Sequence of chain 1.B:
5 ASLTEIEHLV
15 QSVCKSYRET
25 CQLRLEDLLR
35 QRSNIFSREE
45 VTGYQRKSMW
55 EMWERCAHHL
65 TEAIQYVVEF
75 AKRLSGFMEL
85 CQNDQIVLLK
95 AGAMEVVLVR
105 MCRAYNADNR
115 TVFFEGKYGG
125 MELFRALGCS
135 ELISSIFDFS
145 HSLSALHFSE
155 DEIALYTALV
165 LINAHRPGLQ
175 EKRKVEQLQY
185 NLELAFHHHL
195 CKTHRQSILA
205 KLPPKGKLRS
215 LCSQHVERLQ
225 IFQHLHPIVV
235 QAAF

The small molecule below binds the protein below.
Small molecule (SMILES): O=C(Nc1ccc2c(c1)N(S(=O)(=O)c1ccc(F)cc1)C[C@H](CO)O2)c1c(F)cccc1Cl

Binding-site contacts:
Ligand atom O11 contacts residue MET105 of chain 1.B at 3.2 Å.
Ligand atom C07 contacts residue MET105 of chain 1.B at 3.4 Å (hydrophobic).
Ligand atom N03 contacts residue HIS219 of chain 1.B at 2.9 Å (h-bond).
Ligand atom C24 contacts residue VAL101 of chain 1.B at 3.6 Å (hydrophobic).
Ligand atom F19 contacts residue ILE140 of chain 1.B at 3.8 Å.
Ligand atom C10 contacts residue GLN26 of chain 1.B at 3.5 Å.
Ligand atom O08 contacts residue MET105 of chain 1.B at 3.6 Å.
Ligand atom C18 contacts residue MET105 of chain 1.B at 3.6 Å (hydrophobic).
Ligand atom F19 contacts residue PHE128 of chain 1.B at 3.8 Å.
Ligand atom C02 contacts residue HIS219 of chain 1.B at 3.6 Å.
Ligand atom C20 contacts residue PHE128 of chain 1.B at 3.8 Å (hydrophobic).
Ligand atom C24 contacts residue MET105 of chain 1.B at 3.3 Å (hydrophobic).
Ligand atom C07 contacts residue VAL101 of chain 1.B at 3.8 Å (hydrophobic).
Ligand atom C18 contacts residue PHE128 of chain 1.B at 3.7 Å (hydrophobic).
Ligand atom C17 contacts residue VAL116 of chain 1.B at 3.7 Å (hydrophobic).
Ligand atom O22 contacts residue PHE118 of chain 1.B at 3.8 Å.
Ligand atom C32 contacts residue HIS219 of chain 1.B at 3.4 Å.
Ligand atom O01 contacts residue CYS60 of chain 1.B at 3.3 Å.
Ligand atom C04 contacts residue LEU64 of chain 1.B at 3.7 Å (hydrophobic).
Ligand atom C25 contacts residue LEU64 of chain 1.B at 3.5 Å (hydrophobic).
Ligand atom C04 contacts residue HIS219 of chain 1.B at 3.8 Å.
Ligand atom C17 contacts residue MET105 of chain 1.B at 3.4 Å (hydrophobic).
Ligand atom F33 contacts residue ILE137 of chain 1.B at 3.6 Å.
Ligand atom O23 contacts residue PHE118 of chain 1.B at 3.8 Å.
Ligand atom C32 contacts residue LEU131 of chain 1.B at 3.9 Å (hydrophobic).
Ligand atom C29 contacts residue LEU223 of chain 1.B at 3.8 Å (hydrophobic).
Ligand atom O08 contacts residue VAL101 of chain 1.B at 3.3 Å.
Ligand atom C24 contacts residue LEU64 of chain 1.B at 3.6 Å (hydrophobic).
Ligand atom C30 contacts residue TRP57 of chain 1.B at 3.6 Å (hydrophobic).
Ligand atom C27 contacts residue HIS219 of chain 1.B at 3.8 Å.
Ligand atom F19 contacts residue PHE141 of chain 1.B at 3.1 Å.
Ligand atom C25 contacts residue HIS219 of chain 1.B at 3.6 Å.
Ligand atom C29 contacts residue TRP57 of chain 1.B at 3.8 Å (hydrophobic).
Ligand atom C26 contacts residue HIS219 of chain 1.B at 3.5 Å.
Ligand atom O22 contacts residue HIS63 of chain 1.B at 3.4 Å.
Ligand atom CL contacts residue ALA61 of chain 1.B at 3.3 Å.
Ligand atom F33 contacts residue HIS219 of chain 1.B at 3.4 Å.
Ligand atom CL contacts residue CYS60 of chain 1.B at 3.3 Å.
Ligand atom C16 contacts residue MET105 of chain 1.B at 3.6 Å (hydrophobic).
Ligand atom C05 contacts residue LEU64 of chain 1.B at 3.8 Å (hydrophobic).